Binding-site contacts:
Ligand atom C14 contacts residue GLN349 of chain 1.D at 3.1 Å.
Ligand atom O1 contacts residue GLN349 of chain 1.D at 3.7 Å.
Ligand atom N1 contacts residue ARG484 of chain 1.D at 3.8 Å.
Ligand atom C6 contacts residue GLN349 of chain 1.D at 3.4 Å.
Ligand atom C20 contacts residue LEU116 of chain 1.D at 3.4 Å (hydrophobic).
Ligand atom O1 contacts residue PHE350 of chain 1.D at 3.7 Å.
Ligand atom C4 contacts residue PHE394 of chain 1.D at 3.6 Å (hydrophobic).
Ligand atom C16 contacts residue TRP71 of chain 1.D at 3.7 Å (hydrophobic).
Ligand atom F1 contacts residue ALA147 of chain 1.D at 3.0 Å.
Ligand atom BR1 contacts residue ASP225 of chain 1.D at 3.2 Å.
Ligand atom F1 contacts residue PHE109 of chain 1.D at 3.1 Å.
Ligand atom BR1 contacts residue TRP226 of chain 1.D at 3.7 Å.
Ligand atom C22 contacts residue ALA147 of chain 1.D at 3.6 Å (hydrophobic).
Ligand atom C1 contacts residue HIS149 of chain 1.D at 3.2 Å.
Ligand atom C4 contacts residue PHE350 of chain 1.D at 3.6 Å (hydrophobic).
Ligand atom C23 contacts residue HIS149 of chain 1.D at 3.5 Å.
Ligand atom BR1 contacts residue ILE118 of chain 1.D at 3.8 Å.
Ligand atom C5 contacts residue GLN349 of chain 1.D at 3.3 Å.
Ligand atom C12 contacts residue TRP72 of chain 1.D at 3.5 Å (hydrophobic).
Ligand atom O1 contacts residue HIS149 of chain 1.D at 3.1 Å (h-bond).
Ligand atom N1 contacts residue HIS149 of chain 1.D at 3.0 Å (h-bond).
Ligand atom C11 contacts residue ASP225 of chain 1.D at 3.4 Å.
Ligand atom C23 contacts residue ARG484 of chain 1.D at 3.5 Å.
Ligand atom C14 contacts residue GLY393 of chain 1.D at 3.6 Å.
Ligand atom C22 contacts residue TRP71 of chain 1.D at 3.5 Å (hydrophobic).
Ligand atom C11 contacts residue TRP226 of chain 1.D at 3.5 Å (hydrophobic).
Ligand atom C13 contacts residue ARG171 of chain 1.D at 3.7 Å.
Ligand atom C12 contacts residue TRP226 of chain 1.D at 3.4 Å (hydrophobic).
Ligand atom C1 contacts residue ASN480 of chain 1.D at 3.8 Å.
Ligand atom C21 contacts residue TRP71 of chain 1.D at 3.8 Å (hydrophobic).
Ligand atom O2 contacts residue TRP247 of chain 1.D at 3.4 Å.
Ligand atom C23 contacts residue ASP491 of chain 1.D at 3.1 Å.
Ligand atom C14 contacts residue LEU221 of chain 1.D at 3.4 Å (hydrophobic).
Ligand atom C14 contacts residue TYR461 of chain 1.D at 3.2 Å (hydrophobic).
Ligand atom C10 contacts residue ASP225 of chain 1.D at 3.1 Å.
Ligand atom O2 contacts residue ARG171 of chain 1.D at 3.1 Å (salt-bridge).
Ligand atom O1 contacts residue ASN480 of chain 1.D at 2.9 Å (h-bond).
Ligand atom C13 contacts residue TRP226 of chain 1.D at 3.6 Å (hydrophobic).
Ligand atom C21 contacts residue ALA147 of chain 1.D at 3.8 Å (hydrophobic).
Ligand atom C19 contacts residue LEU116 of chain 1.D at 3.6 Å (hydrophobic).

Sequence of chain 1.D:
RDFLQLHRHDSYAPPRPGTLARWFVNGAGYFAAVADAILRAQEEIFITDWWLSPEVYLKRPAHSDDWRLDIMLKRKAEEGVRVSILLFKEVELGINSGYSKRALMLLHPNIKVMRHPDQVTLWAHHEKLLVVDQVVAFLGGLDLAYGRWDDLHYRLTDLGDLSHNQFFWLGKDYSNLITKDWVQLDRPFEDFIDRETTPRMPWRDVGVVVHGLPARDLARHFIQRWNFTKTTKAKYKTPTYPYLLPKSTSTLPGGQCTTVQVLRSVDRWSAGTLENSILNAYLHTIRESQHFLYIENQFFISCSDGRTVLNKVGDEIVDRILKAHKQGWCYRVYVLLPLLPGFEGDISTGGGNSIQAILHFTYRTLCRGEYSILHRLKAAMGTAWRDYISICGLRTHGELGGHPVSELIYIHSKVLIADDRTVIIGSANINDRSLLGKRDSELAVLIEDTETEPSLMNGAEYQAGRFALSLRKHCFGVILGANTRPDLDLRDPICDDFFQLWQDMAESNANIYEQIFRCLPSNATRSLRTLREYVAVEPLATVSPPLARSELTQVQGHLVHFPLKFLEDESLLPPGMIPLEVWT

The small molecule below binds the protein below.
Small molecule (SMILES): C[C@@H](CN1CCC2(CC1)C(=O)NCN2c1cccc(F)c1)NC(=O)c1ccc(Br)cc1